Sequence of chain 8.E:
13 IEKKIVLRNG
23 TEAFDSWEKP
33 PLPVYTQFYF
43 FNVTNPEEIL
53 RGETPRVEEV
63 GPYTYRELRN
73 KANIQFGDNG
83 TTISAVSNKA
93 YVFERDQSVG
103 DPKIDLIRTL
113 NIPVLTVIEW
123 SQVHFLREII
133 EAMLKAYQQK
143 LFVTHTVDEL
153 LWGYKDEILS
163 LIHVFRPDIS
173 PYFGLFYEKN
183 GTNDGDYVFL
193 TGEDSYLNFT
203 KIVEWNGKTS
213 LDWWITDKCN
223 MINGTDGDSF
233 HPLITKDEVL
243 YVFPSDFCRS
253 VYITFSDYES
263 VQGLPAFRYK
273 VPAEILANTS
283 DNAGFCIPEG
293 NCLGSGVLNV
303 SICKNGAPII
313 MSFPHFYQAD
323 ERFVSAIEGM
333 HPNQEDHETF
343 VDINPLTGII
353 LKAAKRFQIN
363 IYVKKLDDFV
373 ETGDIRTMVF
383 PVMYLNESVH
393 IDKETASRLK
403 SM

Binding-site contacts:
Ligand atom C5 contacts residue ASN21 of chain 8.E at 3.3 Å.
Ligand atom C2 contacts residue ASN21 of chain 8.E at 2.5 Å.
Ligand atom O5 contacts residue ASN21 of chain 8.E at 2.5 Å (h-bond).
Ligand atom O7 contacts residue ASN21 of chain 8.E at 4.0 Å.
Ligand atom C3 contacts residue ASN21 of chain 8.E at 3.7 Å.
Ligand atom O6 contacts residue ASN21 of chain 8.E at 4.3 Å.
Ligand atom C4 contacts residue ASN21 of chain 8.E at 3.8 Å.
Ligand atom C1 contacts residue ASN21 of chain 8.E at 1.4 Å.
Ligand atom C7 contacts residue ASN21 of chain 8.E at 4.0 Å.
Ligand atom N2 contacts residue ASN21 of chain 8.E at 3.3 Å (h-bond).
Ligand atom C6 contacts residue ASN21 of chain 8.E at 3.3 Å.

This protein binds this small molecule.
Small molecule (SMILES): CC(=O)N[C@@H]1[C@@H](O)[C@H](O)[C@@H](CO)O[C@H]1O